Sequence of chain 1.C:
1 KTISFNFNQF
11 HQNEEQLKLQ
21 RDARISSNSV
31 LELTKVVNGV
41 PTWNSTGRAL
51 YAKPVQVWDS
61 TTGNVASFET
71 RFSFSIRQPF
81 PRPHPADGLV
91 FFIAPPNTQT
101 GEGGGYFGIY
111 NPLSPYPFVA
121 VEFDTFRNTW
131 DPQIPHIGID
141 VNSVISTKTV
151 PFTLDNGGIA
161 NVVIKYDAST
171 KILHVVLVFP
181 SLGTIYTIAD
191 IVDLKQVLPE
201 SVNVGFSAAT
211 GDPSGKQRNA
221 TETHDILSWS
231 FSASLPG

This small molecule binds to this protein.
Small molecule (SMILES): CO[C@@H]1[C@@H](O)[C@@H](O)[C@@H](CO)O[C@@H]1O

Binding-site contacts:
Ligand atom O5 contacts residue ASP212 of chain 1.C at 3.9 Å.
Ligand atom O2 contacts residue ASN128 of chain 1.C at 3.5 Å (h-bond).
Ligand atom O4 contacts residue ASP87 of chain 1.C at 2.7 Å (salt-bridge).
Ligand atom C6 contacts residue GLY215 of chain 1.C at 4.3 Å.
Ligand atom C6 contacts residue PHE126 of chain 1.C at 4.3 Å (hydrophobic).
Ligand atom C3 contacts residue GLY105 of chain 1.C at 4.2 Å.
Ligand atom C7 contacts residue GLY105 of chain 1.C at 3.9 Å.
Ligand atom C4 contacts residue ASP87 of chain 1.C at 3.4 Å.
Ligand atom C6 contacts residue GLY211 of chain 1.C at 3.9 Å.
Ligand atom C4 contacts residue PHE126 of chain 1.C at 3.9 Å (hydrophobic).
Ligand atom O3 contacts residue PHE126 of chain 1.C at 3.9 Å.
Ligand atom O6 contacts residue ASP212 of chain 1.C at 4.2 Å.
Ligand atom C2 contacts residue ASN128 of chain 1.C at 4.2 Å.
Ligand atom O6 contacts residue GLY215 of chain 1.C at 3.4 Å.
Ligand atom C6 contacts residue HIS84 of chain 1.C at 4.2 Å.
Ligand atom O6 contacts residue ALA220 of chain 1.C at 3.7 Å.
Ligand atom C4 contacts residue ASP212 of chain 1.C at 4.0 Å.
Ligand atom O3 contacts residue ASN128 of chain 1.C at 3.3 Å (h-bond).
Ligand atom C1 contacts residue SER214 of chain 1.C at 4.2 Å.
Ligand atom C6 contacts residue ASP212 of chain 1.C at 4.0 Å.
Ligand atom O6 contacts residue GLN217 of chain 1.C at 4.2 Å.
Ligand atom O4 contacts residue ASP212 of chain 1.C at 2.8 Å (salt-bridge).
Ligand atom O3 contacts residue GLY105 of chain 1.C at 2.8 Å (h-bond).
Ligand atom O4 contacts residue GLY211 of chain 1.C at 3.4 Å.
Ligand atom O1 contacts residue PHE126 of chain 1.C at 4.2 Å.
Ligand atom C5 contacts residue ASP212 of chain 1.C at 4.3 Å.
Ligand atom C3 contacts residue PHE126 of chain 1.C at 3.6 Å (hydrophobic).
Ligand atom C1 contacts residue GLY215 of chain 1.C at 4.2 Å.
Ligand atom C2 contacts residue ASP212 of chain 1.C at 4.1 Å.
Ligand atom C5 contacts residue PHE126 of chain 1.C at 3.8 Å (hydrophobic).
Ligand atom O6 contacts residue HIS84 of chain 1.C at 3.6 Å (h-bond).
Ligand atom O4 contacts residue GLY104 of chain 1.C at 3.9 Å.
Ligand atom O3 contacts residue GLY104 of chain 1.C at 3.6 Å.
Ligand atom O3 contacts residue ASP87 of chain 1.C at 2.6 Å (salt-bridge).
Ligand atom C7 contacts residue ASN128 of chain 1.C at 3.4 Å.
Ligand atom C3 contacts residue ASN128 of chain 1.C at 3.8 Å.
Ligand atom C6 contacts residue ALA220 of chain 1.C at 3.6 Å (hydrophobic).
Ligand atom C3 contacts residue ASP87 of chain 1.C at 3.5 Å.
Ligand atom O5 contacts residue GLY215 of chain 1.C at 3.5 Å.
Ligand atom C4 contacts residue GLY211 of chain 1.C at 4.4 Å.